Sequence of chain 1.G:
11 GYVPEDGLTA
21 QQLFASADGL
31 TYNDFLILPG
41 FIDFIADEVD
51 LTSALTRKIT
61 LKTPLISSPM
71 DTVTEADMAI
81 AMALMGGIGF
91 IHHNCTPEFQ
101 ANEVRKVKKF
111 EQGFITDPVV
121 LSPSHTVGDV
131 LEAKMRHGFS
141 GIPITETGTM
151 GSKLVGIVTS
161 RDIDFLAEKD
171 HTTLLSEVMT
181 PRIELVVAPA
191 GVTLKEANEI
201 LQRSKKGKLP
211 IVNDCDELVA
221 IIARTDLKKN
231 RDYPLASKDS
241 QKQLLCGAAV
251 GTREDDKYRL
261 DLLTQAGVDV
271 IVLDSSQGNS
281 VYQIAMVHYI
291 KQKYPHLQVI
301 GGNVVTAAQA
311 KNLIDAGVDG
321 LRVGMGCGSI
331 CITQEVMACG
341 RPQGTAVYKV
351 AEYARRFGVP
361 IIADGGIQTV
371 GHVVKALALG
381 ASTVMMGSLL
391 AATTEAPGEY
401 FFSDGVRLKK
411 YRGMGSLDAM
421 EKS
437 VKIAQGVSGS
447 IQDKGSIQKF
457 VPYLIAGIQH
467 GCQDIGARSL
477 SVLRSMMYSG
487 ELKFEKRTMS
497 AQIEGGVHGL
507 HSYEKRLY

The protein below binds the small molecule below.
Small molecule (SMILES): O=c1[nH]cnc2c1ncn2[C@@H]1O[C@H](COP(=O)(O)O)[C@@H](O)[C@H]1O

Binding-site contacts:
Ligand atom O1P contacts residue SER388 of chain 1.G at 2.8 Å (h-bond).
Ligand atom N7 contacts residue GLY413 of chain 1.G at 3.5 Å.
Ligand atom O3' contacts residue ASP364 of chain 1.G at 2.5 Å (salt-bridge).
Ligand atom C8 contacts residue MET70 of chain 1.G at 3.5 Å (hydrophobic).
Ligand atom O6 contacts residue GLY415 of chain 1.G at 2.8 Å (h-bond).
Ligand atom O3' contacts residue SER68 of chain 1.G at 2.6 Å (h-bond).
Ligand atom O1P contacts residue TYR411 of chain 1.G at 2.6 Å (h-bond).
Ligand atom O6 contacts residue MET414 of chain 1.G at 3.3 Å (h-bond).
Ligand atom O2' contacts residue ARG322 of chain 1.G at 3.4 Å (salt-bridge).
Ligand atom O3P contacts residue SER388 of chain 1.G at 3.7 Å.
Ligand atom C2 contacts residue THR333 of chain 1.G at 3.6 Å.
Ligand atom O2P contacts residue SER388 of chain 1.G at 3.4 Å (h-bond).
Ligand atom O2' contacts residue ASP364 of chain 1.G at 2.6 Å (salt-bridge).
Ligand atom C6 contacts residue GLY415 of chain 1.G at 3.6 Å.
Ligand atom N1 contacts residue GLN441 of chain 1.G at 2.8 Å (h-bond).
Ligand atom P contacts residue SER388 of chain 1.G at 3.6 Å.
Ligand atom P contacts residue SER329 of chain 1.G at 3.7 Å.
Ligand atom O5' contacts residue GLY365 of chain 1.G at 3.4 Å.
Ligand atom O6 contacts residue SER416 of chain 1.G at 3.5 Å (h-bond).
Ligand atom C2' contacts residue ASP364 of chain 1.G at 3.5 Å.
Ligand atom C2 contacts residue GLN441 of chain 1.G at 3.6 Å.
Ligand atom O3P contacts residue GLY366 of chain 1.G at 2.9 Å (h-bond).
Ligand atom C3' contacts residue ASP364 of chain 1.G at 3.4 Å.
Ligand atom O6 contacts residue GLY442 of chain 1.G at 3.3 Å.
Ligand atom C4' contacts residue ASP364 of chain 1.G at 3.4 Å.
Ligand atom O2P contacts residue GLY387 of chain 1.G at 2.8 Å (h-bond).
Ligand atom O5' contacts residue GLY328 of chain 1.G at 3.4 Å.
Ligand atom C2 contacts residue CYS331 of chain 1.G at 3.3 Å (hydrophobic).
Ligand atom C6 contacts residue GLN441 of chain 1.G at 3.6 Å.
Ligand atom N3 contacts residue CYS331 of chain 1.G at 3.6 Å.
Ligand atom O3' contacts residue ARG322 of chain 1.G at 3.6 Å (salt-bridge).
Ligand atom O3P contacts residue GLY365 of chain 1.G at 3.7 Å.
Ligand atom N7 contacts residue MET414 of chain 1.G at 3.0 Å (h-bond).
Ligand atom O1P contacts residue SER329 of chain 1.G at 2.6 Å (h-bond).
Ligand atom C3' contacts residue SER68 of chain 1.G at 3.3 Å.
Ligand atom O3P contacts residue SER329 of chain 1.G at 2.9 Å (h-bond).
Ligand atom O6 contacts residue GLN441 of chain 1.G at 3.6 Å.
Ligand atom P contacts residue TYR411 of chain 1.G at 3.7 Å.
Ligand atom O6 contacts residue GLY413 of chain 1.G at 3.5 Å.
Ligand atom O3P contacts residue GLY328 of chain 1.G at 3.3 Å.